A protein and the small-molecule ligand that binds it are described below.
Small molecule (SMILES): CC(C)C[C@H](NC(=O)[C@H](CCC(=O)O)NC(=O)[C@H](CCC(=O)O)NC(=O)[C@@H](N)C(C)C)C(=O)N[C@@H](Cc1ccc(O)cc1)C(=O)N[C@@H](CC(C)C)C(=O)N[C@H](C(=O)N[C@@H](C)C(=O)NCC(=O)N[C@@H](CCC(=O)O)C(=O)N[C@@H](CCC(=O)O)C(=O)NCC(=O)N[C@@H](CS)C(=O)NCC=O)C(C)C

Sequence of chain 1.E:
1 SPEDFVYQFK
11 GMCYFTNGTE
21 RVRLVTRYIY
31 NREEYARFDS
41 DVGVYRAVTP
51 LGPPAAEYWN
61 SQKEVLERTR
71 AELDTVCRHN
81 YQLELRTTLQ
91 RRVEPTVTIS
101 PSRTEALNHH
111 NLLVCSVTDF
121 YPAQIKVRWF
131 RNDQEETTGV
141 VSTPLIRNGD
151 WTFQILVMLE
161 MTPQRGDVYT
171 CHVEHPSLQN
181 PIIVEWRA

Binding-site contacts:
Ligand atom OE2 contacts residue HIS72 of chain 1.D at 2.5 Å (h-bond).
Ligand atom OE1 contacts residue ARG56 of chain 1.D at 2.3 Å (salt-bridge).
Ligand atom CD1 contacts residue THR75 of chain 1.E at 3.4 Å.
Ligand atom N contacts residue ASN66 of chain 1.D at 3.0 Å (h-bond).
Ligand atom OE1 contacts residue LEU83 of chain 1.E at 3.3 Å.
Ligand atom OE2 contacts residue ARG56 of chain 1.D at 2.6 Å (salt-bridge).
Ligand atom OE2 contacts residue TYR35 of chain 1.E at 2.6 Å (h-bond).
Ligand atom O contacts residue HIS72 of chain 1.D at 3.1 Å (h-bond).
Ligand atom CG contacts residue HIS72 of chain 1.D at 3.4 Å.
Ligand atom O contacts residue ASN66 of chain 1.D at 3.1 Å (h-bond).
Ligand atom N contacts residue ASN73 of chain 1.D at 2.9 Å (h-bond).
Ligand atom O contacts residue TRP59 of chain 1.E at 2.8 Å (h-bond).
Ligand atom N contacts residue ARG57 of chain 1.D at 2.9 Å (salt-bridge).
Ligand atom O contacts residue VAL76 of chain 1.E at 3.3 Å.
Ligand atom CB contacts residue TYR26 of chain 1.D at 3.1 Å (hydrophobic).
Ligand atom N contacts residue ASN80 of chain 1.E at 3.0 Å (h-bond).
Ligand atom CD1 contacts residue GLY11 of chain 1.E at 3.3 Å.
Ligand atom N contacts residue TYR12 of chain 1.D at 3.1 Å (h-bond).
Ligand atom SG contacts residue CYS76 of chain 1.D at 2.0 Å (h-bond).
Ligand atom O contacts residue HIS72 of chain 1.D at 3.1 Å.
Ligand atom O contacts residue HIS28 of chain 1.D at 3.4 Å.
Ligand atom N contacts residue GLU72 of chain 1.E at 3.0 Å (salt-bridge).
Ligand atom CD2 contacts residue GLU72 of chain 1.E at 3.4 Å.
Ligand atom CD contacts residue HIS72 of chain 1.D at 3.4 Å.
Ligand atom OE1 contacts residue ARG80 of chain 1.D at 2.6 Å (salt-bridge).
Ligand atom CE1 contacts residue PHE62 of chain 1.D at 3.4 Å (hydrophobic).
Ligand atom CD contacts residue ARG56 of chain 1.D at 3.0 Å.
Ligand atom CD contacts residue ARG80 of chain 1.D at 3.3 Å.
Ligand atom CB contacts residue CYS76 of chain 1.D at 3.1 Å (hydrophobic).
Ligand atom O contacts residue ASN80 of chain 1.E at 2.9 Å (h-bond).
Ligand atom CG contacts residue ARG57 of chain 1.D at 3.3 Å.
Ligand atom O contacts residue ASN73 of chain 1.D at 3.0 Å (h-bond).
Ligand atom O contacts residue HIS79 of chain 1.E at 3.0 Å (h-bond).
Ligand atom OE2 contacts residue ARG80 of chain 1.D at 3.0 Å (salt-bridge).
Ligand atom O contacts residue VAL69 of chain 1.D at 3.5 Å.
Ligand atom N contacts residue HIS79 of chain 1.E at 3.4 Å.
Ligand atom N contacts residue TYR28 of chain 1.E at 2.9 Å (h-bond).
Ligand atom C contacts residue TRP59 of chain 1.E at 3.4 Å (hydrophobic).
Ligand atom O contacts residue TYR58 of chain 1.E at 3.3 Å.
Ligand atom N contacts residue TRP59 of chain 1.E at 3.4 Å (h-bond).

Sequence of chain 1.D:
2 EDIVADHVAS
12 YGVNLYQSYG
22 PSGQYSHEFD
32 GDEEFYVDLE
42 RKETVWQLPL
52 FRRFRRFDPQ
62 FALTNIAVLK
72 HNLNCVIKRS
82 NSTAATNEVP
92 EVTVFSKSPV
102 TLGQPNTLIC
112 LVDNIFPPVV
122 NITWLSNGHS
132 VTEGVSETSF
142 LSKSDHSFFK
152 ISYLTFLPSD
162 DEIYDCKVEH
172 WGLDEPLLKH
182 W